Sequence of chain 1.A:
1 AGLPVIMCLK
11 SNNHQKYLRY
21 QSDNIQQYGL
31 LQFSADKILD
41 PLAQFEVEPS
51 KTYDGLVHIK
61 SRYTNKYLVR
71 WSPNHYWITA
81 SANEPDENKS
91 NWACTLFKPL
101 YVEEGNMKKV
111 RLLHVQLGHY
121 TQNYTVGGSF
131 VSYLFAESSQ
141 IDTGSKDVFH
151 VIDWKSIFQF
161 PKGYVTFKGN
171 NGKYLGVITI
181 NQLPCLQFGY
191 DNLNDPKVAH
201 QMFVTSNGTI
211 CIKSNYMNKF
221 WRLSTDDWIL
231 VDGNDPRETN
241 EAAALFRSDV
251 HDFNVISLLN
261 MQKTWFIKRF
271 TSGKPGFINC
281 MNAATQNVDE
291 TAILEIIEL

Binding-site contacts:
Ligand atom O4 contacts residue GLN262 of chain 1.A at 2.7 Å (h-bond).
Ligand atom O4 contacts residue MET261 of chain 1.A at 3.9 Å.
Ligand atom C8 contacts residue ASN74 of chain 1.B at 3.6 Å.
Ligand atom C1 contacts residue HIS75 of chain 1.B at 3.7 Å.
Ligand atom C6 contacts residue PHE130 of chain 1.B at 3.6 Å (hydrophobic).
Ligand atom C1 contacts residue TRP77 of chain 1.B at 3.9 Å (hydrophobic).
Ligand atom C5 contacts residue MBN1 of chain 1.H at 3.9 Å.
Ligand atom C7 contacts residue TYR76 of chain 1.B at 3.8 Å (hydrophobic).
Ligand atom O4 contacts residue TRP77 of chain 1.B at 2.9 Å (h-bond).
Ligand atom O3 contacts residue HIS75 of chain 1.B at 3.1 Å.
Ligand atom O6 contacts residue THR264 of chain 1.A at 3.8 Å.
Ligand atom C2 contacts residue TRP77 of chain 1.B at 3.8 Å (hydrophobic).
Ligand atom C7 contacts residue PHE135 of chain 1.B at 3.9 Å (hydrophobic).
Ligand atom O5 contacts residue HIS75 of chain 1.B at 3.4 Å (h-bond).
Ligand atom O7 contacts residue PHE135 of chain 1.B at 3.4 Å.
Ligand atom C7 contacts residue ASN74 of chain 1.B at 3.8 Å.
Ligand atom O5 contacts residue MBN1 of chain 1.H at 3.1 Å.
Ligand atom C1 contacts residue MBN1 of chain 1.H at 2.4 Å.
Ligand atom C4 contacts residue TRP77 of chain 1.B at 3.9 Å (hydrophobic).
Ligand atom O3 contacts residue GLN262 of chain 1.A at 3.9 Å.
Ligand atom C4 contacts residue GLN262 of chain 1.A at 3.4 Å.
Ligand atom O7 contacts residue HIS75 of chain 1.B at 3.2 Å.
Ligand atom O7 contacts residue ASN74 of chain 1.B at 3.9 Å.
Ligand atom C6 contacts residue VAL126 of chain 1.B at 3.9 Å (hydrophobic).
Ligand atom O6 contacts residue PHE130 of chain 1.B at 3.6 Å.
Ligand atom O1 contacts residue MBN1 of chain 1.H at 1.4 Å.
Ligand atom O4 contacts residue HIS75 of chain 1.B at 3.7 Å.
Ligand atom O2 contacts residue ASN74 of chain 1.B at 2.9 Å (h-bond).
Ligand atom O5 contacts residue VAL126 of chain 1.B at 3.9 Å.
Ligand atom O4 contacts residue HIS75 of chain 1.B at 3.3 Å (h-bond).
Ligand atom C2 contacts residue MBN1 of chain 1.H at 3.6 Å.
Ligand atom C8 contacts residue TYR76 of chain 1.B at 3.7 Å (hydrophobic).
Ligand atom O7 contacts residue TYR76 of chain 1.B at 2.8 Å (h-bond).
Ligand atom O5 contacts residue TRP77 of chain 1.B at 3.5 Å (h-bond).
Ligand atom O6 contacts residue LYS263 of chain 1.A at 3.9 Å.
Ligand atom O3 contacts residue ASN74 of chain 1.B at 3.3 Å.
Ligand atom N2 contacts residue MBN1 of chain 1.H at 3.4 Å.
Ligand atom C2 contacts residue ASN74 of chain 1.B at 3.6 Å.
Ligand atom C6 contacts residue GLN262 of chain 1.A at 3.5 Å.
Ligand atom C2 contacts residue HIS75 of chain 1.B at 3.5 Å.

The protein below binds the small molecule below.
Small molecule (SMILES): CC(=O)N[C@@H]1[C@@H](O[C@@H]2O[C@H](CO)[C@H](O)[C@H](O)[C@H]2O)[C@@H](O)[C@@H](CO)O[C@@H]1O

Sequence of chain 1.B:
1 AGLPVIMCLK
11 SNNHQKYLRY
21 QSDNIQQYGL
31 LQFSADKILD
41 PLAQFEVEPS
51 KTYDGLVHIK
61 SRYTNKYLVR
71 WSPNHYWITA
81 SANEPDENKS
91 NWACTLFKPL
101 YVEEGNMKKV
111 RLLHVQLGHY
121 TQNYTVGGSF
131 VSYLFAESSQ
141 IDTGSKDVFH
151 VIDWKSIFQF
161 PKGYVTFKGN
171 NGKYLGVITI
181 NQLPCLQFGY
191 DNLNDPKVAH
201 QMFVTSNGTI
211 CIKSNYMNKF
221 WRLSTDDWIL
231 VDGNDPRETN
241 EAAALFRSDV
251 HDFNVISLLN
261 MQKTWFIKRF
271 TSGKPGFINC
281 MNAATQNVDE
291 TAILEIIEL